Binding-site contacts:
Ligand atom C10 contacts residue ITK1 of chain 1.H at 3.3 Å.
Ligand atom O01 contacts residue ZN1 of chain 1.E at 2.3 Å.
Ligand atom O03 contacts residue ASP79 of chain 1.A at 3.2 Å (salt-bridge).
Ligand atom O04 contacts residue ZN1 of chain 1.E at 3.8 Å.
Ligand atom N12 contacts residue HIS195 of chain 1.A at 3.4 Å (h-bond).
Ligand atom C21 contacts residue HIS195 of chain 1.A at 3.7 Å.
Ligand atom C08 contacts residue ASN165 of chain 1.A at 3.0 Å.
Ligand atom C09 contacts residue TRP26 of chain 1.A at 3.6 Å (hydrophobic).
Ligand atom N13 contacts residue HIS195 of chain 1.A at 3.6 Å (h-bond).
Ligand atom C08 contacts residue VAL23 of chain 1.A at 3.9 Å (hydrophobic).
Ligand atom O01 contacts residue HIS195 of chain 1.A at 3.2 Å (h-bond).
Ligand atom N13 contacts residue VAL29 of chain 1.A at 3.8 Å.
Ligand atom P02 contacts residue ASP79 of chain 1.A at 3.7 Å.
Ligand atom C09 contacts residue ASN165 of chain 1.A at 3.7 Å.
Ligand atom N12 contacts residue VAL29 of chain 1.A at 3.5 Å.
Ligand atom C22 contacts residue TRP26 of chain 1.A at 3.9 Å (hydrophobic).
Ligand atom O01 contacts residue ITK1 of chain 1.H at 3.5 Å (h-bond).
Ligand atom N13 contacts residue ITK1 of chain 1.H at 3.8 Å.
Ligand atom C15 contacts residue ITK1 of chain 1.H at 3.7 Å.
Ligand atom C22 contacts residue VAL29 of chain 1.A at 3.6 Å (hydrophobic).
Ligand atom C07 contacts residue VAL23 of chain 1.A at 3.7 Å (hydrophobic).
Ligand atom C05 contacts residue GLU21 of chain 1.A at 3.8 Å.
Ligand atom C16 contacts residue ITK1 of chain 1.H at 3.8 Å.
Ligand atom P02 contacts residue ITK1 of chain 1.H at 3.7 Å.
Ligand atom C08 contacts residue TRP26 of chain 1.A at 3.5 Å (hydrophobic).
Ligand atom C18 contacts residue ITK1 of chain 1.H at 3.8 Å.
Ligand atom N11 contacts residue VAL29 of chain 1.A at 3.5 Å.
Ligand atom C22 contacts residue ITK1 of chain 1.H at 3.5 Å.
Ligand atom O04 contacts residue ASN165 of chain 1.A at 3.6 Å.
Ligand atom C23 contacts residue ITK1 of chain 1.H at 3.4 Å.
Ligand atom P02 contacts residue ZN1 of chain 1.E at 3.5 Å.
Ligand atom C07 contacts residue ASN165 of chain 1.A at 3.2 Å.
Ligand atom O04 contacts residue ITK1 of chain 1.H at 2.5 Å (h-bond).
Ligand atom N12 contacts residue ITK1 of chain 1.H at 3.7 Å.
Ligand atom C14 contacts residue ITK1 of chain 1.H at 3.7 Å.
Ligand atom C09 contacts residue ITK1 of chain 1.H at 3.4 Å.
Ligand atom O01 contacts residue ASP79 of chain 1.A at 2.8 Å (salt-bridge).
Ligand atom C10 contacts residue VAL29 of chain 1.A at 3.8 Å (hydrophobic).
Ligand atom C19 contacts residue ITK1 of chain 1.H at 3.7 Å.
Ligand atom N11 contacts residue ITK1 of chain 1.H at 3.3 Å.

Sequence of chain 1.A:
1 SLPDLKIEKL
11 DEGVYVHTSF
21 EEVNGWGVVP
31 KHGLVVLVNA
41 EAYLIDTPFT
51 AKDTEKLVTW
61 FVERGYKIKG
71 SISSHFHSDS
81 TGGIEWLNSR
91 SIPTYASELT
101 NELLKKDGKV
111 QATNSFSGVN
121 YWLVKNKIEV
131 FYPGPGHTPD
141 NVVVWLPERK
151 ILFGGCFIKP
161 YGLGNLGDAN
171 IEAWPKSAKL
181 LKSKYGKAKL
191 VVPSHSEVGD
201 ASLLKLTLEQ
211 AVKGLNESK

A small-molecule ligand and the protein it binds are described below.
Small molecule (SMILES): Cc1ccc(-c2cn(-c3cccc(CP(=O)(O)O)c3)nn2)cc1